A protein and the small-molecule ligand that binds it are described below.
Small molecule (SMILES): Nc1ncnc2c1ncn2[C@@H]1O[C@H](COP(=O)(O)OP(=O)(O)OP(O)(O)=S)[C@@H](O)[C@H]1O

Binding-site contacts:
Ligand atom C2' contacts residue LEU526 of chain 1.E at 3.6 Å (hydrophobic).
Ligand atom C8 contacts residue GLY684 of chain 1.E at 3.5 Å.
Ligand atom N6 contacts residue GLY480 of chain 1.E at 3.2 Å (h-bond).
Ligand atom C8 contacts residue GLY523 of chain 1.E at 3.7 Å.
Ligand atom O3G contacts residue ARG766 of chain 1.D at 2.3 Å (salt-bridge).
Ligand atom O3G contacts residue GLY521 of chain 1.E at 3.8 Å.
Ligand atom PG contacts residue GLY521 of chain 1.E at 3.7 Å.
Ligand atom O2B contacts residue GLY523 of chain 1.E at 3.4 Å (h-bond).
Ligand atom N9 contacts residue GLY684 of chain 1.E at 3.6 Å.
Ligand atom O3A contacts residue GLY521 of chain 1.E at 3.8 Å.
Ligand atom N7 contacts residue GLY521 of chain 1.E at 3.4 Å (h-bond).
Ligand atom C2 contacts residue ASP478 of chain 1.E at 3.5 Å.
Ligand atom O3B contacts residue GLY521 of chain 1.E at 2.9 Å (h-bond).
Ligand atom N1 contacts residue GLY480 of chain 1.E at 3.1 Å (h-bond).
Ligand atom C1' contacts residue GLY684 of chain 1.E at 3.6 Å.
Ligand atom O1A contacts residue MG1 of chain 1.Z at 2.8 Å.
Ligand atom N1 contacts residue ILE479 of chain 1.E at 3.7 Å.
Ligand atom O4' contacts residue ALA685 of chain 1.E at 3.6 Å.
Ligand atom C4 contacts residue LEU526 of chain 1.E at 3.7 Å (hydrophobic).
Ligand atom O2' contacts residue THR688 of chain 1.E at 3.4 Å (h-bond).
Ligand atom O1B contacts residue MG1 of chain 1.Z at 2.9 Å.
Ligand atom O3A contacts residue GLY523 of chain 1.E at 3.4 Å (h-bond).
Ligand atom N7 contacts residue GLY684 of chain 1.E at 3.6 Å.
Ligand atom C8 contacts residue ALA685 of chain 1.E at 3.6 Å (hydrophobic).
Ligand atom N7 contacts residue CYS522 of chain 1.E at 3.4 Å.
Ligand atom O2' contacts residue ASN660 of chain 1.E at 3.5 Å (h-bond).
Ligand atom O2A contacts residue THR525 of chain 1.E at 3.1 Å (h-bond).
Ligand atom O2A contacts residue GLY523 of chain 1.E at 3.2 Å.
Ligand atom O2A contacts residue LEU526 of chain 1.E at 3.2 Å (h-bond).
Ligand atom O2B contacts residue LYS524 of chain 1.E at 2.6 Å (salt-bridge).
Ligand atom C1' contacts residue THR688 of chain 1.E at 3.5 Å.
Ligand atom C8 contacts residue GLY521 of chain 1.E at 3.0 Å.
Ligand atom PB contacts residue LYS524 of chain 1.E at 3.7 Å.
Ligand atom N7 contacts residue GLY523 of chain 1.E at 3.4 Å (h-bond).
Ligand atom O2A contacts residue LYS524 of chain 1.E at 3.5 Å (salt-bridge).
Ligand atom N3 contacts residue LEU526 of chain 1.E at 3.7 Å.
Ligand atom O1B contacts residue THR525 of chain 1.E at 2.9 Å (h-bond).
Ligand atom PG contacts residue ARG766 of chain 1.D at 3.6 Å.
Ligand atom O2G contacts residue MG1 of chain 1.Z at 2.5 Å.
Ligand atom O1A contacts residue THR525 of chain 1.E at 3.4 Å (h-bond).

Sequence of chain 1.E:
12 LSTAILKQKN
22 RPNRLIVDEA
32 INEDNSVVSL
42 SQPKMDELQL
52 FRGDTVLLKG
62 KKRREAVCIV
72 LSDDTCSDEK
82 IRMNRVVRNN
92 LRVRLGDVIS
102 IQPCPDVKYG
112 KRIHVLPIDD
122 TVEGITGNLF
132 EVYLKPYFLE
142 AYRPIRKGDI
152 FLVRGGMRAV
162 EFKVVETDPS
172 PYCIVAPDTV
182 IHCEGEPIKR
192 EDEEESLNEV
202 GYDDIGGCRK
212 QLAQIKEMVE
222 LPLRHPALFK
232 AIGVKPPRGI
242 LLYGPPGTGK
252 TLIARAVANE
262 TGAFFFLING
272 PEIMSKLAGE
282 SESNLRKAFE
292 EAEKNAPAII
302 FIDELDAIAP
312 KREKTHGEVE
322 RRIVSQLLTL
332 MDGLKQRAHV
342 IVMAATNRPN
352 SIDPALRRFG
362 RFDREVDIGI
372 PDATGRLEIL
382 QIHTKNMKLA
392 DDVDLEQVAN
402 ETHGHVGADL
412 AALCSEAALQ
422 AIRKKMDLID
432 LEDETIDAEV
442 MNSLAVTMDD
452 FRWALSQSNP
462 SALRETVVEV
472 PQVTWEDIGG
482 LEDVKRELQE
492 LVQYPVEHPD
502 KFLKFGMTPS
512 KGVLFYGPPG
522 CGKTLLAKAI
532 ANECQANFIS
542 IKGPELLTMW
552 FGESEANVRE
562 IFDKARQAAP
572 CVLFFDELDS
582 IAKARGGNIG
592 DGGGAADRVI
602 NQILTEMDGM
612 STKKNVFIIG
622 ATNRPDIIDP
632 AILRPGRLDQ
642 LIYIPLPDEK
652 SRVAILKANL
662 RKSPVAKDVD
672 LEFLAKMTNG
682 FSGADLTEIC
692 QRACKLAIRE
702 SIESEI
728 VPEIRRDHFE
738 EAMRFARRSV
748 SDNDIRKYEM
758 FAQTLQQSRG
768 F

Sequence of chain 1.D:
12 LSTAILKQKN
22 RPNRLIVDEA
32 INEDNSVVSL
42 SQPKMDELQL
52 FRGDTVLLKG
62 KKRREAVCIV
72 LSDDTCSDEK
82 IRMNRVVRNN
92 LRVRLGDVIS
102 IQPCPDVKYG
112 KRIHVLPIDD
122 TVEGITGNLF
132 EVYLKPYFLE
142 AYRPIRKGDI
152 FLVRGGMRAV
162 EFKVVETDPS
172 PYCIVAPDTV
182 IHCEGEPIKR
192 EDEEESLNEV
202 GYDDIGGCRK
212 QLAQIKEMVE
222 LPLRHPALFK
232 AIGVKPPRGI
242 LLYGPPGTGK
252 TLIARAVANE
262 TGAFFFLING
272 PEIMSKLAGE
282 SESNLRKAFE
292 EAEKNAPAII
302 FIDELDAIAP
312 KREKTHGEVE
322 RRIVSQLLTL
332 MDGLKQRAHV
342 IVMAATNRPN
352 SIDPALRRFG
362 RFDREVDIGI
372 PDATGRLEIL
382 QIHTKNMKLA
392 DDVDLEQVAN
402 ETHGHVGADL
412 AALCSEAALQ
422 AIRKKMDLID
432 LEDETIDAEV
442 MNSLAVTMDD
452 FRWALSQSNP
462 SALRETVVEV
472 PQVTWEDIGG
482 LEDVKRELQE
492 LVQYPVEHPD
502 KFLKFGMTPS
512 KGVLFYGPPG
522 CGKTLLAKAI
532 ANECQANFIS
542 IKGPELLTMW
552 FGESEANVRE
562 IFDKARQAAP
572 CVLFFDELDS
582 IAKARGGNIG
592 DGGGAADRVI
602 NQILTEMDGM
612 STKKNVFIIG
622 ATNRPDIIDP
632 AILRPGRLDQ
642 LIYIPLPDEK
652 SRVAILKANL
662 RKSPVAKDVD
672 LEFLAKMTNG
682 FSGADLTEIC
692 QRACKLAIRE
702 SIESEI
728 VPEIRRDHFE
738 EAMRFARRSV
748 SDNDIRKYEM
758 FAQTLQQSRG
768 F